Binding-site contacts:
Ligand atom O2 contacts residue ILE38 of chain 1.A at 3.6 Å.
Ligand atom C27 contacts residue ILE38 of chain 1.A at 3.8 Å (hydrophobic).
Ligand atom N3 contacts residue ALA62 of chain 1.A at 3.8 Å.
Ligand atom C19 contacts residue ILE38 of chain 1.A at 3.4 Å (hydrophobic).
Ligand atom C10 contacts residue LEU111 of chain 1.A at 3.7 Å (hydrophobic).
Ligand atom C27 contacts residue TYR113 of chain 1.A at 3.3 Å (hydrophobic).
Ligand atom C20 contacts residue ILE38 of chain 1.A at 3.4 Å (hydrophobic).
Ligand atom C16 contacts residue PHE177 of chain 1.A at 3.5 Å (hydrophobic).
Ligand atom C13 contacts residue LEU111 of chain 1.A at 3.1 Å (hydrophobic).
Ligand atom O4 contacts residue LYS64 of chain 1.A at 3.0 Å (salt-bridge).
Ligand atom F1 contacts residue LYS64 of chain 1.A at 3.7 Å.
Ligand atom C27 contacts residue MET114 of chain 1.A at 3.3 Å (hydrophobic).
Ligand atom C5 contacts residue PHE78 of chain 1.A at 3.5 Å (hydrophobic).
Ligand atom C3 contacts residue LEU96 of chain 1.A at 3.7 Å (hydrophobic).
Ligand atom O2 contacts residue MET114 of chain 1.A at 3.7 Å.
Ligand atom C4 contacts residue PHE78 of chain 1.A at 3.5 Å (hydrophobic).
Ligand atom C23 contacts residue ALA62 of chain 1.A at 3.4 Å (hydrophobic).
Ligand atom C21 contacts residue MET114 of chain 1.A at 3.0 Å (hydrophobic).
Ligand atom C5 contacts residue GLU81 of chain 1.A at 3.6 Å.
Ligand atom N3 contacts residue MET114 of chain 1.A at 3.0 Å (h-bond).
Ligand atom O1 contacts residue ILE38 of chain 1.A at 3.6 Å.
Ligand atom C14 contacts residue LEU111 of chain 1.A at 3.5 Å (hydrophobic).
Ligand atom N3 contacts residue PRO112 of chain 1.A at 3.6 Å.
Ligand atom C17 contacts residue MET165 of chain 1.A at 3.4 Å (hydrophobic).
Ligand atom F1 contacts residue VAL46 of chain 1.A at 3.2 Å.
Ligand atom C23 contacts residue PRO112 of chain 1.A at 3.1 Å (hydrophobic).
Ligand atom C24 contacts residue ALA62 of chain 1.A at 3.6 Å (hydrophobic).
Ligand atom C12 contacts residue LEU111 of chain 1.A at 3.5 Å (hydrophobic).
Ligand atom O2 contacts residue GLY117 of chain 1.A at 3.4 Å.
Ligand atom C25 contacts residue MET165 of chain 1.A at 3.7 Å (hydrophobic).
Ligand atom C23 contacts residue MET114 of chain 1.A at 3.6 Å (hydrophobic).
Ligand atom C29 contacts residue PHE177 of chain 1.A at 3.8 Å (hydrophobic).
Ligand atom C4 contacts residue GLY82 of chain 1.A at 3.6 Å.
Ligand atom C20 contacts residue GLY117 of chain 1.A at 3.6 Å.
Ligand atom C11 contacts residue PHE177 of chain 1.A at 3.7 Å (hydrophobic).
Ligand atom C2 contacts residue MET85 of chain 1.A at 3.7 Å (hydrophobic).
Ligand atom C26 contacts residue PHE43 of chain 1.A at 3.6 Å (hydrophobic).
Ligand atom C18 contacts residue MET165 of chain 1.A at 3.5 Å (hydrophobic).
Ligand atom C22 contacts residue MET165 of chain 1.A at 3.6 Å (hydrophobic).
Ligand atom C20 contacts residue MET114 of chain 1.A at 3.7 Å (hydrophobic).

The protein below binds the small molecule below.
Small molecule (SMILES): COc1cc2nccc(Oc3ccc(-c4cnc(Cc5ccccc5)n(C)c4=O)cc3F)c2cc1OC

Sequence of chain 1.A:
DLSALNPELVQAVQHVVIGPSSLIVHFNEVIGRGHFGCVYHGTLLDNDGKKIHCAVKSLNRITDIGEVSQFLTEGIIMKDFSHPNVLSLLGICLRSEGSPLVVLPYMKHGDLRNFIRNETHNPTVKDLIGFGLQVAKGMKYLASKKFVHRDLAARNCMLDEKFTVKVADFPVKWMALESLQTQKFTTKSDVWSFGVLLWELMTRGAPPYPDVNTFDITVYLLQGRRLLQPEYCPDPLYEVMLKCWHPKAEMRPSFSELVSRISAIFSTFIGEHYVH